Binding-site contacts:
Ligand atom C3 contacts residue ASN106 of chain 1.B at 3.8 Å.
Ligand atom C2 contacts residue ASN106 of chain 1.B at 2.4 Å.
Ligand atom N2 contacts residue ASN106 of chain 1.B at 2.9 Å (h-bond).
Ligand atom O6 contacts residue THR105 of chain 1.B at 4.0 Å.
Ligand atom O6 contacts residue ASN106 of chain 1.B at 4.3 Å.
Ligand atom C5 contacts residue ASN106 of chain 1.B at 3.6 Å.
Ligand atom C8 contacts residue ASN106 of chain 1.B at 4.4 Å.
Ligand atom C7 contacts residue ASN106 of chain 1.B at 3.1 Å.
Ligand atom C1 contacts residue ASN106 of chain 1.B at 1.4 Å.
Ligand atom C4 contacts residue ASN106 of chain 1.B at 4.2 Å.
Ligand atom O5 contacts residue ASN106 of chain 1.B at 2.4 Å (h-bond).
Ligand atom O7 contacts residue ASN106 of chain 1.B at 2.8 Å (h-bond).

Sequence of chain 1.B:
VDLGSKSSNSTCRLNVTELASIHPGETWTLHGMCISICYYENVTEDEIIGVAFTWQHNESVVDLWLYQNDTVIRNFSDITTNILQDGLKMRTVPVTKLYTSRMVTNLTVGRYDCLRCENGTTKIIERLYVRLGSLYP

This small molecule binds to this protein.
Small molecule (SMILES): CC(=O)N[C@@H]1[C@@H](O)[C@H](O)[C@@H](CO)O[C@H]1O